Sequence of chain 1.D:
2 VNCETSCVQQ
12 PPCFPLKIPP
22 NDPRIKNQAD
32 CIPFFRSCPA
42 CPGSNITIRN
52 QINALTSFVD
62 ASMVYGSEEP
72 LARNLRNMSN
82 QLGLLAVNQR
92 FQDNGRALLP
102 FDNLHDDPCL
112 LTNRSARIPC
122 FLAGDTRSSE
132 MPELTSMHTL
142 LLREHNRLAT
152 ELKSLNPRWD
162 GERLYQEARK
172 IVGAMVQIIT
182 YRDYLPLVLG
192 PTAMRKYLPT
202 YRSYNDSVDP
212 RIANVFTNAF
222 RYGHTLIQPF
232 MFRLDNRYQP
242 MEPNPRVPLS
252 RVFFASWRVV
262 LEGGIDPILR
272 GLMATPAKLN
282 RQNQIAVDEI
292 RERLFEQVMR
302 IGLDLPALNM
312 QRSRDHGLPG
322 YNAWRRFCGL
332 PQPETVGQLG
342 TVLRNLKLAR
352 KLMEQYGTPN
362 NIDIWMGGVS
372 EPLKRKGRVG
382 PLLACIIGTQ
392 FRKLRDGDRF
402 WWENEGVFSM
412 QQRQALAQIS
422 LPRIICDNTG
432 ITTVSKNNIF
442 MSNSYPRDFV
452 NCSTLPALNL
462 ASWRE

Binding-site contacts:
Ligand atom N2 contacts residue ASN114 of chain 1.D at 3.0 Å (h-bond).
Ligand atom C2 contacts residue TRP258 of chain 1.D at 4.1 Å (hydrophobic).
Ligand atom C1 contacts residue ASN114 of chain 1.D at 1.6 Å.
Ligand atom C5 contacts residue ASN114 of chain 1.D at 3.8 Å.
Ligand atom O6 contacts residue LEU262 of chain 1.D at 3.4 Å.
Ligand atom C4 contacts residue ASN114 of chain 1.D at 4.3 Å.
Ligand atom C8 contacts residue ASN114 of chain 1.D at 4.2 Å.
Ligand atom O5 contacts residue ASN114 of chain 1.D at 2.5 Å (h-bond).
Ligand atom O5 contacts residue TRP258 of chain 1.D at 3.8 Å.
Ligand atom O5 contacts residue ALA117 of chain 1.D at 4.0 Å.
Ligand atom C7 contacts residue TRP258 of chain 1.D at 4.5 Å (hydrophobic).
Ligand atom C3 contacts residue ASN114 of chain 1.D at 3.9 Å.
Ligand atom C5 contacts residue SER116 of chain 1.D at 4.5 Å.
Ligand atom O5 contacts residue SER116 of chain 1.D at 4.3 Å.
Ligand atom C2 contacts residue ASN114 of chain 1.D at 2.6 Å.
Ligand atom O6 contacts residue ALA117 of chain 1.D at 4.3 Å.
Ligand atom O7 contacts residue TRP258 of chain 1.D at 3.5 Å.
Ligand atom C7 contacts residue ASN114 of chain 1.D at 3.3 Å.
Ligand atom O7 contacts residue ASN114 of chain 1.D at 3.5 Å (h-bond).
Ligand atom C1 contacts residue TRP258 of chain 1.D at 4.2 Å (hydrophobic).
Ligand atom C6 contacts residue LEU262 of chain 1.D at 4.2 Å (hydrophobic).
Ligand atom C1 contacts residue SER116 of chain 1.D at 3.8 Å.
Ligand atom C1 contacts residue ALA117 of chain 1.D at 4.4 Å (hydrophobic).

A small-molecule ligand and the protein it binds are described below.
Small molecule (SMILES): CC(=O)N[C@H]1[C@H](O[C@H]2[C@H](O)[C@@H](NC(C)=O)CO[C@@H]2CO)O[C@H](CO)[C@@H](O)[C@@H]1O